Sequence of chain 1.A:
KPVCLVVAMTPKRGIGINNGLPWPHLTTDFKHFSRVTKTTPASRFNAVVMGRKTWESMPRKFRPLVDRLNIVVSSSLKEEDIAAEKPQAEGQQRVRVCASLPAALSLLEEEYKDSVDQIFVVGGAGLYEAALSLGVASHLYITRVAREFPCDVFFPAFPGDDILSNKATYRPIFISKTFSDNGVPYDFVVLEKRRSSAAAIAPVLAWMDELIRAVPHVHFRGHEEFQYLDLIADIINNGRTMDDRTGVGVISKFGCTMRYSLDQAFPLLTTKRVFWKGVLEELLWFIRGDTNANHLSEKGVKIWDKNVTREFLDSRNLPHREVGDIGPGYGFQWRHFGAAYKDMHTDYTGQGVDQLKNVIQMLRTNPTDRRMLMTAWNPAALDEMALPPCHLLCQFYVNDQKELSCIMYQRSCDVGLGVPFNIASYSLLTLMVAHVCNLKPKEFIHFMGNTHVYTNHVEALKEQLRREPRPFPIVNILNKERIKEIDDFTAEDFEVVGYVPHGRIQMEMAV

Binding-site contacts:
Ligand atom C7 contacts residue NDP1 of chain 1.D at 3.9 Å.
Ligand atom N14 contacts residue ALA10 of chain 1.A at 3.7 Å.
Ligand atom N13 contacts residue VAL9 of chain 1.A at 3.7 Å.
Ligand atom N14 contacts residue ASP31 of chain 1.A at 3.0 Å (salt-bridge).
Ligand atom C3 contacts residue NDP1 of chain 1.D at 3.7 Å.
Ligand atom C11 contacts residue VAL126 of chain 1.A at 3.2 Å (hydrophobic).
Ligand atom C3 contacts residue VAL8 of chain 1.A at 3.2 Å (hydrophobic).
Ligand atom C16 contacts residue PHE32 of chain 1.A at 3.5 Å (hydrophobic).
Ligand atom CL1 contacts residue MET62 of chain 1.A at 3.9 Å.
Ligand atom C3 contacts residue VAL9 of chain 1.A at 3.8 Å (hydrophobic).
Ligand atom C2 contacts residue VAL9 of chain 1.A at 3.3 Å (hydrophobic).
Ligand atom N13 contacts residue TYR132 of chain 1.A at 3.8 Å.
Ligand atom C4 contacts residue PHE35 of chain 1.A at 3.7 Å (hydrophobic).
Ligand atom C12 contacts residue NDP1 of chain 1.D at 3.2 Å.
Ligand atom C15 contacts residue ASP31 of chain 1.A at 3.0 Å.
Ligand atom C11 contacts residue NDP1 of chain 1.D at 3.3 Å.
Ligand atom N14 contacts residue HIS34 of chain 1.A at 3.9 Å.
Ligand atom N14 contacts residue VAL9 of chain 1.A at 2.8 Å (h-bond).
Ligand atom C2 contacts residue VAL8 of chain 1.A at 3.9 Å (hydrophobic).
Ligand atom C3 contacts residue PHE35 of chain 1.A at 3.6 Å (hydrophobic).
Ligand atom CL1 contacts residue THR58 of chain 1.A at 3.8 Å.
Ligand atom C16 contacts residue PHE35 of chain 1.A at 3.6 Å (hydrophobic).
Ligand atom C2 contacts residue ALA10 of chain 1.A at 3.5 Å (hydrophobic).
Ligand atom N1 contacts residue ALA10 of chain 1.A at 3.5 Å (h-bond).
Ligand atom N13 contacts residue PHE35 of chain 1.A at 3.8 Å.
Ligand atom C5 contacts residue ASP31 of chain 1.A at 3.4 Å.
Ligand atom N14 contacts residue THR147 of chain 1.A at 2.6 Å (h-bond).
Ligand atom N13 contacts residue VAL8 of chain 1.A at 2.3 Å (h-bond).
Ligand atom N6 contacts residue ASP31 of chain 1.A at 2.9 Å (salt-bridge).
Ligand atom C16 contacts residue ASP31 of chain 1.A at 3.5 Å.
Ligand atom C2 contacts residue THR147 of chain 1.A at 3.8 Å.
Ligand atom C12 contacts residue PHE35 of chain 1.A at 3.9 Å (hydrophobic).
Ligand atom N6 contacts residue ALA10 of chain 1.A at 3.6 Å.
Ligand atom N13 contacts residue NDP1 of chain 1.D at 3.8 Å.
Ligand atom N1 contacts residue VAL8 of chain 1.A at 3.2 Å.
Ligand atom N1 contacts residue VAL9 of chain 1.A at 3.1 Å (h-bond).
Ligand atom C12 contacts residue VAL126 of chain 1.A at 3.4 Å (hydrophobic).
Ligand atom C2 contacts residue ASP31 of chain 1.A at 3.5 Å.
Ligand atom N13 contacts residue VAL126 of chain 1.A at 3.8 Å.
Ligand atom C4 contacts residue NDP1 of chain 1.D at 3.9 Å.

This small molecule binds to this protein.
Small molecule (SMILES): CCc1nc(N)nc(N)c1-c1ccc(Cl)cc1